Binding-site contacts:
Ligand atom F27 contacts residue PHE127 of chain 1.A at 3.3 Å.
Ligand atom C11 contacts residue THR250 of chain 1.A at 3.9 Å.
Ligand atom C11 contacts residue GLY249 of chain 1.A at 3.3 Å.
Ligand atom BR16 contacts residue GLY32 of chain 1.A at 3.7 Å.
Ligand atom N26 contacts residue ASP51 of chain 1.A at 2.7 Å (salt-bridge).
Ligand atom C14 contacts residue GLN31 of chain 1.A at 3.6 Å.
Ligand atom C12 contacts residue GLY249 of chain 1.A at 3.9 Å.
Ligand atom N15 contacts residue GLY32 of chain 1.A at 3.8 Å.
Ligand atom C24 contacts residue ASP51 of chain 1.A at 3.4 Å.
Ligand atom N26 contacts residue ASP247 of chain 1.A at 2.8 Å (salt-bridge).
Ligand atom C11 contacts residue SER248 of chain 1.A at 3.7 Å.
Ligand atom BR16 contacts residue THR251 of chain 1.A at 3.5 Å.
Ligand atom C24 contacts residue ASP247 of chain 1.A at 3.8 Å.
Ligand atom C17 contacts residue ASP51 of chain 1.A at 3.7 Å.
Ligand atom C13 contacts residue THR251 of chain 1.A at 3.4 Å.
Ligand atom N7 contacts residue LEU49 of chain 1.A at 3.4 Å.
Ligand atom C3 contacts residue TYR90 of chain 1.A at 3.8 Å (hydrophobic).
Ligand atom C8 contacts residue GLY249 of chain 1.A at 3.6 Å.
Ligand atom C14 contacts residue THR251 of chain 1.A at 3.2 Å.
Ligand atom C12 contacts residue SER248 of chain 1.A at 3.3 Å.
Ligand atom N26 contacts residue GLY249 of chain 1.A at 3.8 Å.
Ligand atom C14 contacts residue GLY32 of chain 1.A at 3.2 Å.
Ligand atom N25 contacts residue ASP51 of chain 1.A at 2.7 Å (salt-bridge).
Ligand atom C13 contacts residue GLY32 of chain 1.A at 3.3 Å.
Ligand atom C18 contacts residue TYR90 of chain 1.A at 3.6 Å (hydrophobic).
Ligand atom O21 contacts residue ILE137 of chain 1.A at 3.8 Å.
Ligand atom C6 contacts residue GLY249 of chain 1.A at 3.6 Å.
Ligand atom C5 contacts residue GLY249 of chain 1.A at 3.4 Å.
Ligand atom N7 contacts residue GLY249 of chain 1.A at 2.9 Å (h-bond).
Ligand atom C2 contacts residue TYR90 of chain 1.A at 3.8 Å (hydrophobic).
Ligand atom N26 contacts residue GLY53 of chain 1.A at 3.6 Å.
Ligand atom C6 contacts residue LEU49 of chain 1.A at 3.6 Å (hydrophobic).
Ligand atom C14 contacts residue GLY30 of chain 1.A at 3.4 Å.
Ligand atom F27 contacts residue TYR90 of chain 1.A at 3.2 Å.
Ligand atom C12 contacts residue GLY32 of chain 1.A at 3.5 Å.
Ligand atom C24 contacts residue GLY249 of chain 1.A at 3.7 Å.
Ligand atom O21 contacts residue ASP51 of chain 1.A at 3.6 Å.
Ligand atom C10 contacts residue GLY249 of chain 1.A at 3.6 Å.
Ligand atom O9 contacts residue ILE129 of chain 1.A at 3.7 Å.
Ligand atom C8 contacts residue LEU49 of chain 1.A at 3.7 Å (hydrophobic).

Sequence of chain 1.A:
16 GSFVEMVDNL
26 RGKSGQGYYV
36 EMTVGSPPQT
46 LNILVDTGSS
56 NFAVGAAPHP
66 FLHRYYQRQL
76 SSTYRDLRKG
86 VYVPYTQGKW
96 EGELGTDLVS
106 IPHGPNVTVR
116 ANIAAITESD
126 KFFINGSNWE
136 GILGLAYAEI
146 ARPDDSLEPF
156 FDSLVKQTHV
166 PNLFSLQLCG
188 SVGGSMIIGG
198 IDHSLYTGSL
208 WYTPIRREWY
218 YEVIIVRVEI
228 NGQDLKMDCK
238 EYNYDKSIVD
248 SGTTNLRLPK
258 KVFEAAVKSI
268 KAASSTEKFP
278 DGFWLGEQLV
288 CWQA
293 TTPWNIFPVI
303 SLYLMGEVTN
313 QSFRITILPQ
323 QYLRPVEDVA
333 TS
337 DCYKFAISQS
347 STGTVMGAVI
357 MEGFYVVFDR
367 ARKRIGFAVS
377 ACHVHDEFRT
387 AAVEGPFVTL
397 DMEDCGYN

The protein below binds the small molecule below.
Small molecule (SMILES): NC1=N[C@@]2(c3cc(NC(=O)c4ccc(Br)cn4)ccc3F)OCC[C@H]2CS1